Binding-site contacts:
Ligand atom C1 contacts residue ASN12 of chain 11.G at 2.2 Å.
Ligand atom C5 contacts residue ASN12 of chain 11.G at 4.1 Å.
Ligand atom N2 contacts residue ASN12 of chain 11.G at 3.8 Å.
Ligand atom O7 contacts residue ASN12 of chain 11.G at 3.6 Å.
Ligand atom O5 contacts residue ASN12 of chain 11.G at 2.7 Å (h-bond).
Ligand atom C7 contacts residue ASN12 of chain 11.G at 3.9 Å.
Ligand atom C2 contacts residue ASN12 of chain 11.G at 3.3 Å.

Sequence of chain 11.G:
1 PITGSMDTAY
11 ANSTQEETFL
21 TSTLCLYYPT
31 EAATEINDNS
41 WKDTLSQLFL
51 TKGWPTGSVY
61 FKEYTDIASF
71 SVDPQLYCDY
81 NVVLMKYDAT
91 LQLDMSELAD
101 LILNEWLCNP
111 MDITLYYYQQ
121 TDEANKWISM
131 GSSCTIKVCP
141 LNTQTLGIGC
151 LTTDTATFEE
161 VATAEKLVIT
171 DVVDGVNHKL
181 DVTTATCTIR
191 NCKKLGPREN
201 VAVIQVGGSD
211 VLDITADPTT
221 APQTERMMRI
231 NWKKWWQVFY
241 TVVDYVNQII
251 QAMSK

This small molecule binds to this protein.
Small molecule (SMILES): CC(=O)N[C@H]1[C@H](O[C@H]2[C@H](O)[C@@H](NC(C)=O)CO[C@@H]2CO)O[C@H](CO)[C@@H](O)[C@@H]1O